Sequence of chain 2.A:
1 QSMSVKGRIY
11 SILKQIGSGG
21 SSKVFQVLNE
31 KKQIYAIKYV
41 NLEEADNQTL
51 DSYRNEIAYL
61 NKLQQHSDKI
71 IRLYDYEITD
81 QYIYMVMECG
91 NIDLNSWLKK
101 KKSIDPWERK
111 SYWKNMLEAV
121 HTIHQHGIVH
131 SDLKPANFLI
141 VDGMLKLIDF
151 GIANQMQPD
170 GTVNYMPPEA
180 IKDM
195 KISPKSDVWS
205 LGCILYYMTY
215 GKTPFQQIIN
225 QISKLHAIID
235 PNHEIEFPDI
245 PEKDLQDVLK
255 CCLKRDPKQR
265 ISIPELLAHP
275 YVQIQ

The protein below binds the small molecule below.
Small molecule (SMILES): COc1cc(-c2cnn(C)c2)ccc1Nc1ncc2ccnc(NCC(C)(C)C)c2n1

Binding-site contacts:
Ligand atom C6 contacts residue ILE16 of chain 2.A at 3.7 Å (hydrophobic).
Ligand atom N2 contacts residue LEU139 of chain 2.A at 3.6 Å.
Ligand atom C5 contacts residue ILE16 of chain 2.A at 3.6 Å (hydrophobic).
Ligand atom C15 contacts residue ILE71 of chain 2.A at 3.8 Å (hydrophobic).
Ligand atom C4 contacts residue ILE16 of chain 2.A at 3.6 Å (hydrophobic).
Ligand atom N contacts residue LEU139 of chain 2.A at 3.6 Å.
Ligand atom C2 contacts residue GLU88 of chain 2.A at 3.6 Å.
Ligand atom C11 contacts residue ILE92 of chain 2.A at 3.7 Å (hydrophobic).
Ligand atom C4 contacts residue GLY90 of chain 2.A at 3.7 Å.
Ligand atom C2 contacts residue LEU139 of chain 2.A at 3.6 Å (hydrophobic).
Ligand atom N1 contacts residue LEU139 of chain 2.A at 3.7 Å.
Ligand atom C10 contacts residue GLN26 of chain 2.A at 3.4 Å.
Ligand atom C8 contacts residue ASN91 of chain 2.A at 3.4 Å.
Ligand atom O contacts residue ILE16 of chain 2.A at 3.8 Å.
Ligand atom C14 contacts residue SER96 of chain 2.A at 3.3 Å.
Ligand atom C22 contacts residue MET156 of chain 2.A at 3.5 Å (hydrophobic).
Ligand atom C16 contacts residue ILE148 of chain 2.A at 3.5 Å (hydrophobic).
Ligand atom C10 contacts residue GLY90 of chain 2.A at 3.6 Å.
Ligand atom N2 contacts residue GLY90 of chain 2.A at 3.2 Å (h-bond).
Ligand atom C7 contacts residue ILE92 of chain 2.A at 3.7 Å (hydrophobic).
Ligand atom N4 contacts residue SER96 of chain 2.A at 3.6 Å (h-bond).
Ligand atom C12 contacts residue ILE92 of chain 2.A at 3.6 Å (hydrophobic).
Ligand atom C2 contacts residue ALA36 of chain 2.A at 3.4 Å (hydrophobic).
Ligand atom N contacts residue CYS89 of chain 2.A at 3.7 Å.
Ligand atom C20 contacts residue ALA136 of chain 2.A at 3.4 Å (hydrophobic).
Ligand atom C3 contacts residue LEU139 of chain 2.A at 3.4 Å (hydrophobic).
Ligand atom C9 contacts residue ASN91 of chain 2.A at 3.5 Å.
Ligand atom C3 contacts residue GLY90 of chain 2.A at 3.8 Å.
Ligand atom N2 contacts residue ILE16 of chain 2.A at 3.8 Å.
Ligand atom O contacts residue GLY90 of chain 2.A at 2.9 Å (h-bond).
Ligand atom C6 contacts residue ASP93 of chain 2.A at 3.5 Å.
Ligand atom C20 contacts residue ASP93 of chain 2.A at 3.6 Å.
Ligand atom C9 contacts residue GLY90 of chain 2.A at 3.6 Å.
Ligand atom C6 contacts residue ILE92 of chain 2.A at 3.6 Å (hydrophobic).
Ligand atom C13 contacts residue ASP93 of chain 2.A at 3.7 Å.
Ligand atom O contacts residue ASN91 of chain 2.A at 3.5 Å (h-bond).
Ligand atom C5 contacts residue ASP93 of chain 2.A at 3.8 Å.
Ligand atom C13 contacts residue SER96 of chain 2.A at 3.6 Å.
Ligand atom C10 contacts residue ASN91 of chain 2.A at 3.5 Å.
Ligand atom N contacts residue GLY90 of chain 2.A at 3.0 Å (h-bond).